This protein binds this small molecule.
Small molecule (SMILES): CC(=O)N[C@@H]1[C@@H](O)[C@H](O)[C@@H](CO)O[C@H]1O

Sequence of chain 1.A:
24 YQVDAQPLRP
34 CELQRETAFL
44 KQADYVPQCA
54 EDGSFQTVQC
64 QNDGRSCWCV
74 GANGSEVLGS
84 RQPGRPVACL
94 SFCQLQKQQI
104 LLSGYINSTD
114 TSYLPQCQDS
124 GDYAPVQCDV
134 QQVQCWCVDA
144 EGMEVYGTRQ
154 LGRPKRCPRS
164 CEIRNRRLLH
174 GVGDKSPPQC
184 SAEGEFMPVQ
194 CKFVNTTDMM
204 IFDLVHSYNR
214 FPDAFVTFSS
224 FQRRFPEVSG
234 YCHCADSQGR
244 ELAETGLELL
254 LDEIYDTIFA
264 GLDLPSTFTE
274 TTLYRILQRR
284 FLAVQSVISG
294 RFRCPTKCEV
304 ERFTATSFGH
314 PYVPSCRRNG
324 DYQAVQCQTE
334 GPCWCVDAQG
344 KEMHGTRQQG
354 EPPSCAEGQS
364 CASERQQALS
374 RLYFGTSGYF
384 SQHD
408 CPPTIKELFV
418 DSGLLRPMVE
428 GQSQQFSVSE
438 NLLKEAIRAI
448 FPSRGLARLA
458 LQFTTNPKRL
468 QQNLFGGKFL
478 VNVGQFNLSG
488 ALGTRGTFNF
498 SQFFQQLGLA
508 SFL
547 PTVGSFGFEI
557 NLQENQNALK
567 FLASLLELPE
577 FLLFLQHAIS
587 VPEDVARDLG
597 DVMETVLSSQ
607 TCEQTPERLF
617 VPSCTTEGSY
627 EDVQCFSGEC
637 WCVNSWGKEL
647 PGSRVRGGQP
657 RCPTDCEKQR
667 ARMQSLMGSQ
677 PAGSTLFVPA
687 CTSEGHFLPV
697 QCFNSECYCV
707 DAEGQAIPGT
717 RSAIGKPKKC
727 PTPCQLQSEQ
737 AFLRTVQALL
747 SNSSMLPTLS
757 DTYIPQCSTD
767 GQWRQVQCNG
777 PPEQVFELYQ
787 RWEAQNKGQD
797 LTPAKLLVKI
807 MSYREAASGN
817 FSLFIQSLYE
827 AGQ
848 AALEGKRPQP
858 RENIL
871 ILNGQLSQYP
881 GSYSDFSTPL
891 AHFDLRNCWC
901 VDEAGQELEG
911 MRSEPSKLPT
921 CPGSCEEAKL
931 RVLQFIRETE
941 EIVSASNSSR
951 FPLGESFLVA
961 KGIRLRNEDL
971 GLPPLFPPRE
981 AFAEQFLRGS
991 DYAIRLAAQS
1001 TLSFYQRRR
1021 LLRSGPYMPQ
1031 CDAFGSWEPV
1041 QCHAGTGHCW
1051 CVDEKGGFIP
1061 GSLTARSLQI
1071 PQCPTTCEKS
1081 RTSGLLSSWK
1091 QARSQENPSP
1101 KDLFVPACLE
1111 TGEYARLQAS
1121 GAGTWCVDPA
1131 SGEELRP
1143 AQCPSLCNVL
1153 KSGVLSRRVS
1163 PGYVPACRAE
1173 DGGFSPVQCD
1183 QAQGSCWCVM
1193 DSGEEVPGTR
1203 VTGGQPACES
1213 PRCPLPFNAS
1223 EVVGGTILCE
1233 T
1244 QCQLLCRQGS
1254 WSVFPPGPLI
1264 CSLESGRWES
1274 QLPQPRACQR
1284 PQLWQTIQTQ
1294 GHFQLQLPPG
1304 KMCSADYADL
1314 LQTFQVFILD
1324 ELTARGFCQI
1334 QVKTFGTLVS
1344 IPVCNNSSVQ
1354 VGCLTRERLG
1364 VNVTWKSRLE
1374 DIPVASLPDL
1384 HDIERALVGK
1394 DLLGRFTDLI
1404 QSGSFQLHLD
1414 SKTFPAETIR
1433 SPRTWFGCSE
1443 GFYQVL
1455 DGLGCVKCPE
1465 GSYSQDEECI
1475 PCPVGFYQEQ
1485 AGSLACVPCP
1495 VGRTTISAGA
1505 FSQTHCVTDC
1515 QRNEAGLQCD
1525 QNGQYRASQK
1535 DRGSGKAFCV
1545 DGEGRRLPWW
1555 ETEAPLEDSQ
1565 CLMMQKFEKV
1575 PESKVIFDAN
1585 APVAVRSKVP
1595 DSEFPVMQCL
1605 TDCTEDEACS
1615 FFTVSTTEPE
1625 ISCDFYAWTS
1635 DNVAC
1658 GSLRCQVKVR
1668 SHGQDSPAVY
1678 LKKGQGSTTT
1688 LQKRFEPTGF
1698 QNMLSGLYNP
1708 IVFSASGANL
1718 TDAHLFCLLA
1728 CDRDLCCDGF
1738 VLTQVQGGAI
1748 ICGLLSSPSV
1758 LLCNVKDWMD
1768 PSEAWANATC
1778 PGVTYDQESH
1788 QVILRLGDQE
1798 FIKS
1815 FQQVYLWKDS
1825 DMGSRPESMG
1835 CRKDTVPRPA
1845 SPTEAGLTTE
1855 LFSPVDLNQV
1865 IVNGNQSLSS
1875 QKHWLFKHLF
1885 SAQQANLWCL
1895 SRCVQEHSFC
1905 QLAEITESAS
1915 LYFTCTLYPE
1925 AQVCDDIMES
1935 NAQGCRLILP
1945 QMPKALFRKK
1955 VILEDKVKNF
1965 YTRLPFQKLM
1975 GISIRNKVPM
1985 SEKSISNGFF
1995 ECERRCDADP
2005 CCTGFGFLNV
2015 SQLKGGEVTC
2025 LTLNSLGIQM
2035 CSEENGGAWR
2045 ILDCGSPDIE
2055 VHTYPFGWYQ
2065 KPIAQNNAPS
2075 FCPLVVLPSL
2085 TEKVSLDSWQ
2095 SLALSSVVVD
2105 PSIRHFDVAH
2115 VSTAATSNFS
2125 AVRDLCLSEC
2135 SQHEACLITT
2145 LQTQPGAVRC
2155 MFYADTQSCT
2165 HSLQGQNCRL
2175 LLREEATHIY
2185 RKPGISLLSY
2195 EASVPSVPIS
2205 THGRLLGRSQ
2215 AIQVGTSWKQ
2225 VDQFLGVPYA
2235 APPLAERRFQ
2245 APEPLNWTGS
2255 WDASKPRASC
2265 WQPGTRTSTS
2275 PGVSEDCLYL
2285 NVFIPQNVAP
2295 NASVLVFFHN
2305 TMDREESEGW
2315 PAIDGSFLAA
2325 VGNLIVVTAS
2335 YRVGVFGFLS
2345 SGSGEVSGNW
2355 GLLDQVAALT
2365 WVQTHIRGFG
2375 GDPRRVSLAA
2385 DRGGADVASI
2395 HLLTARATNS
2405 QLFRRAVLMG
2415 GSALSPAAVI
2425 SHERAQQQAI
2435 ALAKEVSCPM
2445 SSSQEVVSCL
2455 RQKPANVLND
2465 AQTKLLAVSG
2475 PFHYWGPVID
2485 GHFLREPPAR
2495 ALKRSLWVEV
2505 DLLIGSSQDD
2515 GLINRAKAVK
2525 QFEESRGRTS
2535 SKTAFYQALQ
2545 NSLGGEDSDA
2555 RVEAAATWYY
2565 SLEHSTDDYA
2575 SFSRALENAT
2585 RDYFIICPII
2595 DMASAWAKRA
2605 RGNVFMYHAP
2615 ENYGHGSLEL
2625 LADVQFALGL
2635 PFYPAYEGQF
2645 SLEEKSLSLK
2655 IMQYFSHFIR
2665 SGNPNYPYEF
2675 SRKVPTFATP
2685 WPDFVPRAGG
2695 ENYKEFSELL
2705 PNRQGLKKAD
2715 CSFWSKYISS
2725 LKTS

Binding-site contacts:
Ligand atom C2 contacts residue ASN110 of chain 1.A at 2.5 Å.
Ligand atom C5 contacts residue ILE109 of chain 1.A at 4.3 Å (hydrophobic).
Ligand atom C6 contacts residue ILE109 of chain 1.A at 3.9 Å (hydrophobic).
Ligand atom C1 contacts residue ILE109 of chain 1.A at 4.5 Å (hydrophobic).
Ligand atom C7 contacts residue ASN110 of chain 1.A at 3.6 Å.
Ligand atom O5 contacts residue ILE109 of chain 1.A at 3.5 Å.
Ligand atom C3 contacts residue ASN110 of chain 1.A at 3.8 Å.
Ligand atom C4 contacts residue ASN110 of chain 1.A at 4.3 Å.
Ligand atom O5 contacts residue ASN110 of chain 1.A at 2.4 Å (h-bond).
Ligand atom C5 contacts residue ASN110 of chain 1.A at 3.7 Å.
Ligand atom N2 contacts residue ASN110 of chain 1.A at 3.0 Å (h-bond).
Ligand atom C1 contacts residue ASN110 of chain 1.A at 1.4 Å.
Ligand atom O7 contacts residue ASN110 of chain 1.A at 3.8 Å.